Sequence of chain 1.A:
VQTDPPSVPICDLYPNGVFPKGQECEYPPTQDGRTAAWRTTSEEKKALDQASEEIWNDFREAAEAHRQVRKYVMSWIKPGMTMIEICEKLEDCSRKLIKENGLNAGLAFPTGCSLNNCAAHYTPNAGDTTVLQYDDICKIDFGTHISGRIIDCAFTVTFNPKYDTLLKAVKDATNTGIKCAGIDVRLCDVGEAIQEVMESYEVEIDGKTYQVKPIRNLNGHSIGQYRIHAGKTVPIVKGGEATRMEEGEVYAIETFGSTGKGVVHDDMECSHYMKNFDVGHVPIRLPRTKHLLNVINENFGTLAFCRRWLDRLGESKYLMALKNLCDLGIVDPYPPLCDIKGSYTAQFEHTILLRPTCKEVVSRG

A small-molecule ligand and the protein it binds are described below.
Small molecule (SMILES): O=C1CCc2cc(N3CC[C@](O)(C(=O)NCc4cc(F)cc(Cl)c4)C3=O)ccc2N1

Binding-site contacts:
Ligand atom C5 contacts residue ALA308 of chain 1.A at 3.5 Å (hydrophobic).
Ligand atom C2 contacts residue HIS125 of chain 1.A at 3.5 Å.
Ligand atom N17 contacts residue HIS125 of chain 1.A at 3.1 Å (h-bond).
Ligand atom O14 contacts residue MN1 of chain 1.I at 2.2 Å.
Ligand atom O14 contacts residue GLU353 of chain 1.A at 3.3 Å (salt-bridge).
Ligand atom C22 contacts residue HIS233 of chain 1.A at 3.5 Å.
Ligand atom C13 contacts residue MN1 of chain 1.H at 3.3 Å.
Ligand atom C11 contacts residue ASP145 of chain 1.A at 3.1 Å.
Ligand atom C13 contacts residue GLU258 of chain 1.A at 3.5 Å.
Ligand atom O16 contacts residue GLU258 of chain 1.A at 3.4 Å (salt-bridge).
Ligand atom C23 contacts residue ASN223 of chain 1.A at 3.2 Å.
Ligand atom C10 contacts residue ALA124 of chain 1.A at 3.6 Å (hydrophobic).
Ligand atom C12 contacts residue MN1 of chain 1.H at 3.3 Å.
Ligand atom C12 contacts residue GLU258 of chain 1.A at 3.6 Å.
Ligand atom C26 contacts residue LEU341 of chain 1.A at 3.6 Å (hydrophobic).
Ligand atom C4 contacts residue TYR338 of chain 1.A at 3.6 Å (hydrophobic).
Ligand atom O14 contacts residue ASP145 of chain 1.A at 2.9 Å (salt-bridge).
Ligand atom C15 contacts residue MN1 of chain 1.I at 3.2 Å.
Ligand atom C22 contacts residue ASN223 of chain 1.A at 3.1 Å.
Ligand atom N29 contacts residue ASN223 of chain 1.A at 2.9 Å (h-bond).
Ligand atom C23 contacts residue HIS233 of chain 1.A at 3.5 Å.
Ligand atom O16 contacts residue HIS233 of chain 1.A at 2.7 Å (h-bond).
Ligand atom O18 contacts residue MN1 of chain 1.I at 2.5 Å.
Ligand atom C12 contacts residue MN1 of chain 1.I at 3.2 Å.
Ligand atom O18 contacts residue ASP145 of chain 1.A at 3.0 Å (salt-bridge).
Ligand atom C15 contacts residue ASP145 of chain 1.A at 3.5 Å.
Ligand atom CL7 contacts residue ILE232 of chain 1.A at 3.6 Å.
Ligand atom C1 contacts residue HIS125 of chain 1.A at 3.4 Å.
Ligand atom O14 contacts residue ASP156 of chain 1.A at 3.6 Å.
Ligand atom O14 contacts residue MN1 of chain 1.H at 2.4 Å.
Ligand atom O16 contacts residue HIS225 of chain 1.A at 3.2 Å (h-bond).
Ligand atom C25 contacts residue LEU222 of chain 1.A at 3.5 Å (hydrophobic).
Ligand atom O14 contacts residue GLU258 of chain 1.A at 2.6 Å (salt-bridge).
Ligand atom O18 contacts residue ASP156 of chain 1.A at 3.4 Å (salt-bridge).
Ligand atom O18 contacts residue PHE113 of chain 1.A at 3.3 Å.
Ligand atom C12 contacts residue ASP145 of chain 1.A at 3.3 Å.
Ligand atom O16 contacts residue MN1 of chain 1.H at 2.9 Å.
Ligand atom CL7 contacts residue HIS233 of chain 1.A at 3.4 Å.
Ligand atom F20 contacts residue ALA308 of chain 1.A at 3.2 Å.
Ligand atom F20 contacts residue HIS276 of chain 1.A at 3.5 Å.